Binding-site contacts:
Ligand atom C7 contacts residue TRP355 of chain 3.A at 4.0 Å (hydrophobic).
Ligand atom C6 contacts residue TRP355 of chain 3.A at 3.4 Å (hydrophobic).
Ligand atom C3 contacts residue SER480 of chain 3.A at 3.5 Å.
Ligand atom C10 contacts residue TRP355 of chain 3.A at 4.4 Å (hydrophobic).
Ligand atom C23 contacts residue PHE345 of chain 3.A at 3.9 Å (hydrophobic).
Ligand atom C2 contacts residue TRP355 of chain 3.A at 4.4 Å (hydrophobic).
Ligand atom C7 contacts residue PHE348 of chain 3.A at 4.1 Å (hydrophobic).
Ligand atom C4 contacts residue VAL481 of chain 3.A at 3.7 Å (hydrophobic).
Ligand atom C16 contacts residue PHE348 of chain 3.A at 3.4 Å (hydrophobic).
Ligand atom C4 contacts residue TRP355 of chain 3.A at 4.1 Å (hydrophobic).
Ligand atom C1 contacts residue TRP355 of chain 3.A at 3.9 Å (hydrophobic).
Ligand atom C3 contacts residue MET477 of chain 3.A at 4.5 Å (hydrophobic).
Ligand atom C4 contacts residue SER480 of chain 3.A at 3.8 Å.
Ligand atom C5 contacts residue TRP355 of chain 3.A at 3.8 Å (hydrophobic).
Ligand atom O1 contacts residue SER480 of chain 3.A at 3.3 Å (h-bond).
Ligand atom O1 contacts residue MET477 of chain 3.A at 3.4 Å (h-bond).
Ligand atom C2 contacts residue ILE325 of chain 3.A at 4.4 Å (hydrophobic).
Ligand atom C9 contacts residue TRP355 of chain 3.A at 4.3 Å (hydrophobic).
Ligand atom C3 contacts residue TRP355 of chain 3.A at 4.2 Å (hydrophobic).
Ligand atom C19 contacts residue ILE325 of chain 3.A at 3.6 Å (hydrophobic).
Ligand atom O1 contacts residue VAL481 of chain 3.A at 4.2 Å.
Ligand atom O1 contacts residue LEU324 of chain 3.A at 4.3 Å.
Ligand atom C15 contacts residue PHE348 of chain 3.A at 3.2 Å (hydrophobic).
Ligand atom C4 contacts residue LEU324 of chain 3.A at 4.4 Å (hydrophobic).

Sequence of chain 3.A:
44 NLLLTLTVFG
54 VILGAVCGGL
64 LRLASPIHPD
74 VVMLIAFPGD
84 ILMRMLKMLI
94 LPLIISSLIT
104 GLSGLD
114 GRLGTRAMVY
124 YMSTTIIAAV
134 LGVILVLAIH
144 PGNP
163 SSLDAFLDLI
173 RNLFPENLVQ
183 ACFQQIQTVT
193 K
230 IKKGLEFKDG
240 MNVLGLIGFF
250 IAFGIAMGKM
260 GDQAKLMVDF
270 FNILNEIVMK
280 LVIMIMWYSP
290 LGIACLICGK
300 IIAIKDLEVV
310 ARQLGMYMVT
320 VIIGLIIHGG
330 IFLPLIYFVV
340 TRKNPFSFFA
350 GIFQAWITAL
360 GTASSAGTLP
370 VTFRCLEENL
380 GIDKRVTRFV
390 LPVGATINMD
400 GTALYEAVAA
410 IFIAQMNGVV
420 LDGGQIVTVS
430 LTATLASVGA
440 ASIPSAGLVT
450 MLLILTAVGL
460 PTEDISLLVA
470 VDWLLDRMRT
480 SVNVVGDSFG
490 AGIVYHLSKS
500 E

A small-molecule ligand and the protein it binds are described below.
Small molecule (SMILES): CC(C)CCC[C@@H](C)[C@H]1CC[C@H]2[C@@H]3CC=C4C[C@@H](O)CC[C@]4(C)[C@H]3CC[C@]12C